This small molecule binds to this protein.
Small molecule (SMILES): CC(=O)N[C@@H]1[C@@H](O)[C@H](O)[C@@H](CO)O[C@H]1O

Sequence of chain 1.B:
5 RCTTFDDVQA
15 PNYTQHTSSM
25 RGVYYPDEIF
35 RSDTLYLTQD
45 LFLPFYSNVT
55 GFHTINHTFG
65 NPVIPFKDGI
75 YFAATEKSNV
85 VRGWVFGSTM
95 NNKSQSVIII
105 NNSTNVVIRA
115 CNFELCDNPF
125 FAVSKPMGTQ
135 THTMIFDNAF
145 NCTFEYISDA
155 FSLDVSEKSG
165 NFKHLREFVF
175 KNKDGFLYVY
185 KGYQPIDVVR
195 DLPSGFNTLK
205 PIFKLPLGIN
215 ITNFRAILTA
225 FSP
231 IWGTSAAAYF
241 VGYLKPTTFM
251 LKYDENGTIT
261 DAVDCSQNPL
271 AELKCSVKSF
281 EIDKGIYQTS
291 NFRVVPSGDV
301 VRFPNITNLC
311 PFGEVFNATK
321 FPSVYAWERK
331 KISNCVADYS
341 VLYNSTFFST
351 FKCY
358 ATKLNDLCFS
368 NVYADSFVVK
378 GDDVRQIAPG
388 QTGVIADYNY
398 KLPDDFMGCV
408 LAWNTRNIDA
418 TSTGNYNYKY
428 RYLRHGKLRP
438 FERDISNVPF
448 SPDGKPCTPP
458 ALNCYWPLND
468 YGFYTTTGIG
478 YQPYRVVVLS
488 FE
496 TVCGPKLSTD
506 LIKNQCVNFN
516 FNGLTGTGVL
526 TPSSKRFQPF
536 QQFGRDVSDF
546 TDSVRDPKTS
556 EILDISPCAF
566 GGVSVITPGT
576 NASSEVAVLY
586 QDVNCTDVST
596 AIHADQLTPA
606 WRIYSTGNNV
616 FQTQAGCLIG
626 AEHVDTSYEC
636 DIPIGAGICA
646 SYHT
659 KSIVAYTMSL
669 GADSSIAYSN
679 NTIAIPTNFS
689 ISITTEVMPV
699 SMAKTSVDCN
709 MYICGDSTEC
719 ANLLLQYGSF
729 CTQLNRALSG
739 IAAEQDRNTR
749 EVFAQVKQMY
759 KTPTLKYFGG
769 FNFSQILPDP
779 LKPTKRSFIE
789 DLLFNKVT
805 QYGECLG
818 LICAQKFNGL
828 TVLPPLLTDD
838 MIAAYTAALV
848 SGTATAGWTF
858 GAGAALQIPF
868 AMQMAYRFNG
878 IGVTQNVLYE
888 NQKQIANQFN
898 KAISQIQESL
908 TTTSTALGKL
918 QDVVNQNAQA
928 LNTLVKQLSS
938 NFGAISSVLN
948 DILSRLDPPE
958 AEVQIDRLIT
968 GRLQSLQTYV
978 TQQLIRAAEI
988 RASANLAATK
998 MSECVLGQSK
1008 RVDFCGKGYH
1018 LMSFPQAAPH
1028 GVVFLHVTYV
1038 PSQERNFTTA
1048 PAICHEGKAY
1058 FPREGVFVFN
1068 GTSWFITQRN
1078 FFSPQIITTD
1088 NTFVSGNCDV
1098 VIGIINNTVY

Binding-site contacts:
Ligand atom C1 contacts residue ASN678 of chain 1.B at 1.4 Å.
Ligand atom O7 contacts residue ASN678 of chain 1.B at 4.1 Å.
Ligand atom C5 contacts residue ASN678 of chain 1.B at 3.7 Å.
Ligand atom C7 contacts residue ASN678 of chain 1.B at 3.7 Å.
Ligand atom C2 contacts residue ASN678 of chain 1.B at 2.5 Å.
Ligand atom O6 contacts residue ILE1099 of chain 1.B at 3.4 Å.
Ligand atom N2 contacts residue ASN678 of chain 1.B at 2.9 Å (h-bond).
Ligand atom C4 contacts residue ASN678 of chain 1.B at 4.2 Å.
Ligand atom C3 contacts residue ASN678 of chain 1.B at 3.8 Å.
Ligand atom C6 contacts residue ILE1099 of chain 1.B at 3.9 Å (hydrophobic).
Ligand atom O5 contacts residue ASN678 of chain 1.B at 2.4 Å (h-bond).